Binding-site contacts:
Ligand atom O1P contacts residue ASN402 of chain 1.A at 3.5 Å (h-bond).
Ligand atom O6P contacts residue THR403 of chain 1.A at 2.8 Å (h-bond).
Ligand atom O5P contacts residue ARG405 of chain 1.A at 3.5 Å.
Ligand atom O5 contacts residue ARG454 of chain 1.A at 3.9 Å.
Ligand atom P1 contacts residue ARG454 of chain 1.A at 3.9 Å.
Ligand atom P1 contacts residue ARG457 of chain 1.A at 3.5 Å.
Ligand atom O5P contacts residue SER406 of chain 1.A at 2.8 Å (h-bond).
Ligand atom O6 contacts residue SER406 of chain 1.A at 3.7 Å.
Ligand atom C5 contacts residue TYR489 of chain 1.A at 3.7 Å (hydrophobic).
Ligand atom C4 contacts residue LEU400 of chain 1.A at 3.4 Å (hydrophobic).
Ligand atom C3 contacts residue ARG454 of chain 1.A at 2.4 Å.
Ligand atom C1 contacts residue ARG454 of chain 1.A at 2.4 Å.
Ligand atom C4 contacts residue ARG454 of chain 1.A at 3.9 Å.
Ligand atom C1 contacts residue LYS487 of chain 1.A at 3.6 Å.
Ligand atom O1 contacts residue ARG454 of chain 1.A at 2.4 Å (salt-bridge).
Ligand atom O1P contacts residue ARG457 of chain 1.A at 2.8 Å (salt-bridge).
Ligand atom O5 contacts residue GLY488 of chain 1.A at 3.4 Å (h-bond).
Ligand atom O3 contacts residue LEU400 of chain 1.A at 3.4 Å (h-bond).
Ligand atom O4 contacts residue TYR489 of chain 1.A at 3.4 Å.
Ligand atom O6P contacts residue GLY404 of chain 1.A at 3.7 Å.
Ligand atom O4 contacts residue PRO490 of chain 1.A at 3.1 Å (h-bond).
Ligand atom C3 contacts residue ALA482 of chain 1.A at 3.9 Å (hydrophobic).
Ligand atom O4P contacts residue THR403 of chain 1.A at 3.1 Å (h-bond).
Ligand atom O6P contacts residue SER401 of chain 1.A at 2.7 Å (h-bond).
Ligand atom O6P contacts residue ASN402 of chain 1.A at 2.8 Å (h-bond).
Ligand atom P2 contacts residue THR403 of chain 1.A at 3.9 Å.
Ligand atom O4 contacts residue LEU400 of chain 1.A at 3.9 Å.
Ligand atom O2 contacts residue ARG454 of chain 1.A at 3.8 Å.
Ligand atom O5P contacts residue SER401 of chain 1.A at 3.2 Å (h-bond).
Ligand atom C2 contacts residue ARG454 of chain 1.A at 2.8 Å.
Ligand atom O2 contacts residue ASN402 of chain 1.A at 3.2 Å (h-bond).
Ligand atom O3 contacts residue ALA482 of chain 1.A at 3.7 Å.
Ligand atom C5 contacts residue GLY488 of chain 1.A at 3.6 Å.
Ligand atom P2 contacts residue SER401 of chain 1.A at 3.5 Å.
Ligand atom O3 contacts residue ARG454 of chain 1.A at 2.4 Å (salt-bridge).
Ligand atom P2 contacts residue SER406 of chain 1.A at 3.9 Å.
Ligand atom O3P contacts residue ARG457 of chain 1.A at 3.0 Å (salt-bridge).
Ligand atom O3 contacts residue HIS481 of chain 1.A at 3.7 Å.
Ligand atom C3 contacts residue LEU400 of chain 1.A at 3.9 Å (hydrophobic).
Ligand atom O3P contacts residue ASP451 of chain 1.A at 3.6 Å (salt-bridge).

This small molecule binds to this protein.
Small molecule (SMILES): O=P(O)(O)OC[C@H]1O[C@](O)(COP(=O)(O)O)[C@@H](O)[C@@H]1O

Sequence of chain 1.A:
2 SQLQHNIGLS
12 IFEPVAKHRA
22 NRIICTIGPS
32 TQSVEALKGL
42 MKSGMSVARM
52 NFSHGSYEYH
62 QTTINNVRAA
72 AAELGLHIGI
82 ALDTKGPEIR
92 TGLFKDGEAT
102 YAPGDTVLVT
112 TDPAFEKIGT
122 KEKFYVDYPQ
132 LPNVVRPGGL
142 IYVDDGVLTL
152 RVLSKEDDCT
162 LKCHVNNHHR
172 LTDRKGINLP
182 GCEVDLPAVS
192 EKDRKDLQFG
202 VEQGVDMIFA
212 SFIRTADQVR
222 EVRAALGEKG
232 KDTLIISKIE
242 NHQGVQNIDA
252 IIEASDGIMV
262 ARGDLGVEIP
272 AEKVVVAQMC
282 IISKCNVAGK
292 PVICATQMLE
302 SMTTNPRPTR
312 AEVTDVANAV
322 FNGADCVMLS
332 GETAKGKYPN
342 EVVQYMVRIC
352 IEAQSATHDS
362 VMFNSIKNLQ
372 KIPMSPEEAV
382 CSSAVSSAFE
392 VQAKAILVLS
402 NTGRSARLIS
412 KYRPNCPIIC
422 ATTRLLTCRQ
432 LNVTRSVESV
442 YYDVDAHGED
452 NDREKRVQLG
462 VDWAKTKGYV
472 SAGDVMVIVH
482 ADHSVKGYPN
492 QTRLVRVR